Binding-site contacts:
Ligand atom O contacts residue THR57 of chain 1.B at 3.5 Å (h-bond).
Ligand atom NH1 contacts residue PRO30 of chain 1.D at 3.6 Å.
Ligand atom N contacts residue THR51 of chain 1.C at 2.9 Å (h-bond).
Ligand atom NH2 contacts residue GLY31 of chain 1.D at 3.7 Å.
Ligand atom O contacts residue ASP56 of chain 1.B at 3.1 Å (salt-bridge).
Ligand atom C contacts residue ALA53 of chain 1.C at 3.8 Å (hydrophobic).
Ligand atom C contacts residue THR51 of chain 1.C at 3.6 Å.
Ligand atom NH1 contacts residue GLY31 of chain 1.D at 3.7 Å.
Ligand atom CZ contacts residue HIS34 of chain 1.C at 3.8 Å.
Ligand atom CA contacts residue ASP41 of chain 1.C at 3.6 Å.
Ligand atom OXT contacts residue ILE52 of chain 1.C at 3.6 Å.
Ligand atom NH2 contacts residue ASP55 of chain 1.D at 2.7 Å (salt-bridge).
Ligand atom CB contacts residue ASP41 of chain 1.C at 3.4 Å.
Ligand atom CZ contacts residue ASP55 of chain 1.D at 3.5 Å.
Ligand atom C contacts residue ILE52 of chain 1.C at 3.9 Å (hydrophobic).
Ligand atom OXT contacts residue GLY54 of chain 1.B at 3.4 Å.
Ligand atom CD contacts residue HIS34 of chain 1.C at 3.5 Å.
Ligand atom NH1 contacts residue ASP55 of chain 1.D at 2.8 Å (salt-bridge).
Ligand atom N contacts residue ASP41 of chain 1.C at 2.8 Å (salt-bridge).
Ligand atom CG contacts residue HIS34 of chain 1.C at 3.6 Å.
Ligand atom NH2 contacts residue ASP55 of chain 1.B at 3.7 Å.
Ligand atom NH1 contacts residue ASP55 of chain 1.B at 3.6 Å.
Ligand atom OXT contacts residue ALA53 of chain 1.C at 2.9 Å (h-bond).
Ligand atom CA contacts residue THR51 of chain 1.C at 3.2 Å.
Ligand atom CG contacts residue ASP41 of chain 1.C at 3.8 Å.
Ligand atom CB contacts residue HIS34 of chain 1.C at 3.8 Å.
Ligand atom C contacts residue GLY54 of chain 1.B at 3.9 Å.
Ligand atom N contacts residue ASP56 of chain 1.B at 3.0 Å (salt-bridge).
Ligand atom CB contacts residue ALA37 of chain 1.C at 3.6 Å (hydrophobic).
Ligand atom CZ contacts residue ASP55 of chain 1.B at 3.9 Å.
Ligand atom CB contacts residue THR51 of chain 1.C at 3.8 Å.
Ligand atom O contacts residue ASP55 of chain 1.B at 2.8 Å (salt-bridge).
Ligand atom N contacts residue THR57 of chain 1.B at 3.2 Å (h-bond).
Ligand atom CD contacts residue SER38 of chain 1.C at 3.8 Å.
Ligand atom C contacts residue ASP55 of chain 1.B at 3.5 Å.
Ligand atom OXT contacts residue ASP55 of chain 1.B at 3.5 Å (salt-bridge).
Ligand atom OXT contacts residue HIS34 of chain 1.C at 3.0 Å (h-bond).
Ligand atom O contacts residue GLY54 of chain 1.B at 3.5 Å.
Ligand atom NH2 contacts residue HIS34 of chain 1.C at 2.7 Å.
Ligand atom C contacts residue HIS34 of chain 1.C at 3.7 Å.

Sequence of chain 1.D:
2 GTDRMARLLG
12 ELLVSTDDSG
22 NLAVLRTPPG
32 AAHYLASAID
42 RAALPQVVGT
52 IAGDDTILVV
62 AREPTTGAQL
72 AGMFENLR

Sequence of chain 1.C:
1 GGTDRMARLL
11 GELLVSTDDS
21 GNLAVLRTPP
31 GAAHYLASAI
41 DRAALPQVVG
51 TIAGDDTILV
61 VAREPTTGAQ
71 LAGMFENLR

Sequence of chain 1.B:
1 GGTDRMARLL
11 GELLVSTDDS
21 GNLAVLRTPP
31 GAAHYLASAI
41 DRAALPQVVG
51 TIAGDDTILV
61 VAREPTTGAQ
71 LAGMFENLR

This protein binds this small molecule.
Small molecule (SMILES): NC(=[NH2+])NCCC[C@H](N)C(=O)O